The protein below binds the small molecule below.
Small molecule (SMILES): CC(=O)N[C@H]1[C@H](O[C@H]2[C@H](O)[C@@H](NC(C)=O)CO[C@@H]2CO)O[C@H](CO)[C@@H](O)[C@@H]1O

Binding-site contacts:
Ligand atom O5 contacts residue ASN234 of chain 1.A at 2.3 Å (h-bond).
Ligand atom C1 contacts residue ASN234 of chain 1.A at 1.4 Å.
Ligand atom C3 contacts residue ASN234 of chain 1.A at 3.8 Å.
Ligand atom N2 contacts residue ASN234 of chain 1.A at 2.9 Å (h-bond).
Ligand atom C7 contacts residue ASN234 of chain 1.A at 3.5 Å.
Ligand atom C4 contacts residue ASN234 of chain 1.A at 4.2 Å.
Ligand atom C2 contacts residue ASN234 of chain 1.A at 2.4 Å.
Ligand atom C5 contacts residue ASN234 of chain 1.A at 3.6 Å.
Ligand atom O7 contacts residue ASN234 of chain 1.A at 3.7 Å.

Sequence of chain 1.A:
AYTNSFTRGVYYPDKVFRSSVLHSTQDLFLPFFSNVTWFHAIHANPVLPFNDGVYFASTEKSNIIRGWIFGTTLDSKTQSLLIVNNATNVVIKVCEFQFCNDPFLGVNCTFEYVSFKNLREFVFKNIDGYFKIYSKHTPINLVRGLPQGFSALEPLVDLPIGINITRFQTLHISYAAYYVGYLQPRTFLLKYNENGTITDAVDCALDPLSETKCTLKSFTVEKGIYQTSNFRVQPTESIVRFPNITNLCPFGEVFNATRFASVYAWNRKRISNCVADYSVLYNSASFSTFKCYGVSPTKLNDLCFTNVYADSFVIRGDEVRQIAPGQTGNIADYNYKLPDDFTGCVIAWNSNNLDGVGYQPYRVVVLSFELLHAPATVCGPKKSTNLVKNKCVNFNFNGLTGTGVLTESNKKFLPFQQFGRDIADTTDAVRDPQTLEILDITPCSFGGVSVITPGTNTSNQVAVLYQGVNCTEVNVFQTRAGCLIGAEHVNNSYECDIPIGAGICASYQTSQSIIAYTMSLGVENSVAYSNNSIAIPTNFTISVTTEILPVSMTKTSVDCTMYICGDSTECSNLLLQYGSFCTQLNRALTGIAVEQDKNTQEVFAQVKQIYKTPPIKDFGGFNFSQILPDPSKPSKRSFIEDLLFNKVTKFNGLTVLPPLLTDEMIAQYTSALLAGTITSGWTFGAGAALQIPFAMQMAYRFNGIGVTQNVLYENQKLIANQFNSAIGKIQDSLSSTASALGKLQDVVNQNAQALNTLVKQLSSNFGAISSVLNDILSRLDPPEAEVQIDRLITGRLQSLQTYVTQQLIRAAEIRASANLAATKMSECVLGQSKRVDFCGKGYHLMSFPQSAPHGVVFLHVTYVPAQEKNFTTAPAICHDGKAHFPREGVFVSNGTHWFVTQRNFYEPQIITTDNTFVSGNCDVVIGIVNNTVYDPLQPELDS